Sequence of chain 1.B:
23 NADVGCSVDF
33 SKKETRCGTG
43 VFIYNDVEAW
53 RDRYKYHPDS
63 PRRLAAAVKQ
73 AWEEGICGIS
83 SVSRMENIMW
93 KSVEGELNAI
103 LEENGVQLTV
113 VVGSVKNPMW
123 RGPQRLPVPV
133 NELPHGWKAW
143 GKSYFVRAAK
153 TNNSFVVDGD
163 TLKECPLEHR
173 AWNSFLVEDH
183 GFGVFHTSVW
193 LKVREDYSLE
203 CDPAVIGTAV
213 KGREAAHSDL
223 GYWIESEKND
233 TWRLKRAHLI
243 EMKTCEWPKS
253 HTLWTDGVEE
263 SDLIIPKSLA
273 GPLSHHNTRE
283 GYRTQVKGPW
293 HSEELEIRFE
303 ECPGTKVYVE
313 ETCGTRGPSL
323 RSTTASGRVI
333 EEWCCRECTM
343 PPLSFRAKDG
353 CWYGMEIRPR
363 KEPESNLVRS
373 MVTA

Sequence of chain 2.B:
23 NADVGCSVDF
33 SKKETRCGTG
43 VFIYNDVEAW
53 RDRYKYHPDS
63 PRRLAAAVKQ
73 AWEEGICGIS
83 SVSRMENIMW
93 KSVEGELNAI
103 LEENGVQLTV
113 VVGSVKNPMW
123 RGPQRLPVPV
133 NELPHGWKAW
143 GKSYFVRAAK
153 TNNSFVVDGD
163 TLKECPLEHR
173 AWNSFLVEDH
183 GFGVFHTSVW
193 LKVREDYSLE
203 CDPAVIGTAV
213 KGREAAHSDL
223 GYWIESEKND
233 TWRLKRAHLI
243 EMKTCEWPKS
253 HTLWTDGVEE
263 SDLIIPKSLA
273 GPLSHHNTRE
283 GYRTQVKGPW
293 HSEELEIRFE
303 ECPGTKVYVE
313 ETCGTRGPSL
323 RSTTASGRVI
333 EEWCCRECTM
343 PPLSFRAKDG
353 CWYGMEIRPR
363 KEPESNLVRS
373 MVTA

The protein below binds the small molecule below.
Small molecule (SMILES): CC(=O)N[C@@H]1[C@@H](O)[C@H](O)[C@@H](CO)O[C@H]1O

Binding-site contacts:
Ligand atom C5 contacts residue ASN154 of chain 2.B at 3.6 Å.
Ligand atom C2 contacts residue ASN154 of chain 2.B at 2.5 Å.
Ligand atom C7 contacts residue ASN154 of chain 2.B at 3.7 Å.
Ligand atom O6 contacts residue ASN154 of chain 2.B at 4.4 Å.
Ligand atom C1 contacts residue ASN154 of chain 2.B at 1.4 Å.
Ligand atom C8 contacts residue ASN154 of chain 2.B at 3.8 Å.
Ligand atom O5 contacts residue ASN154 of chain 2.B at 2.3 Å (h-bond).
Ligand atom O6 contacts residue PRO305 of chain 1.B at 4.3 Å.
Ligand atom N2 contacts residue ASN154 of chain 2.B at 3.0 Å (h-bond).
Ligand atom C3 contacts residue ASN154 of chain 2.B at 3.8 Å.
Ligand atom C4 contacts residue ASN154 of chain 2.B at 4.1 Å.